A protein and the small-molecule ligand that binds it are described below.
Small molecule (SMILES): CC(=O)N[C@@H]1[C@@H](O)[C@H](O)[C@@H](CO)O[C@H]1O

Sequence of chain 1.G:
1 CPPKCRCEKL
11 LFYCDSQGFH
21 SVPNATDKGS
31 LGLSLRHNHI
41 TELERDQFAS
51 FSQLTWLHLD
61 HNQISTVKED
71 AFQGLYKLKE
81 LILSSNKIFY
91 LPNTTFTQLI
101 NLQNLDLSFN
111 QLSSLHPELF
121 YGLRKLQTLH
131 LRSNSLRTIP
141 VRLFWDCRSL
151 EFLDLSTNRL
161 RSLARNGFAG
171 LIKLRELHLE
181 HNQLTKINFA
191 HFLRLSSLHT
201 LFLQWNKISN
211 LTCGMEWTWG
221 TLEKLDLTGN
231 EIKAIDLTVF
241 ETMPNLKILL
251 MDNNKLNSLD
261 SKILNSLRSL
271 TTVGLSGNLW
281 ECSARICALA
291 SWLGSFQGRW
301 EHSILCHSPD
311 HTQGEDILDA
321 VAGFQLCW

Binding-site contacts:
Ligand atom C3 contacts residue ASN24 of chain 1.G at 3.8 Å.
Ligand atom O7 contacts residue ASN24 of chain 1.G at 3.0 Å (h-bond).
Ligand atom C4 contacts residue ASN24 of chain 1.G at 4.2 Å.
Ligand atom C7 contacts residue ASN24 of chain 1.G at 3.0 Å.
Ligand atom C2 contacts residue ASN24 of chain 1.G at 2.4 Å.
Ligand atom N2 contacts residue ASN24 of chain 1.G at 2.8 Å (h-bond).
Ligand atom C5 contacts residue ASN24 of chain 1.G at 3.7 Å.
Ligand atom C8 contacts residue ASN24 of chain 1.G at 4.2 Å.
Ligand atom O5 contacts residue ASN24 of chain 1.G at 2.4 Å (h-bond).
Ligand atom C1 contacts residue ASN24 of chain 1.G at 1.4 Å.